Binding-site contacts:
Ligand atom C11 contacts residue PRO48 of chain 1.C at 3.9 Å (hydrophobic).
Ligand atom CL2 contacts residue TYR47 of chain 1.C at 3.2 Å.
Ligand atom C22 contacts residue TRP37 of chain 1.C at 3.8 Å (hydrophobic).
Ligand atom C02 contacts residue TRP37 of chain 1.C at 3.8 Å (hydrophobic).
Ligand atom N06 contacts residue HIS59 of chain 1.C at 2.7 Å (h-bond).
Ligand atom CL1 contacts residue ARG56 of chain 1.C at 2.8 Å.
Ligand atom C05 contacts residue HIS59 of chain 1.C at 3.4 Å.
Ligand atom C24 contacts residue TYR61 of chain 1.C at 3.8 Å (hydrophobic).
Ligand atom C19 contacts residue TRP37 of chain 1.C at 3.8 Å (hydrophobic).
Ligand atom O25 contacts residue TYR61 of chain 1.C at 3.2 Å.
Ligand atom C26 contacts residue TYR47 of chain 1.C at 3.0 Å (hydrophobic).
Ligand atom C23 contacts residue PHE40 of chain 1.C at 3.5 Å (hydrophobic).
Ligand atom C05 contacts residue TYR47 of chain 1.C at 3.5 Å (hydrophobic).
Ligand atom C04 contacts residue HIS59 of chain 1.C at 3.2 Å.
Ligand atom C22 contacts residue PHE40 of chain 1.C at 3.5 Å (hydrophobic).
Ligand atom C21 contacts residue TRP37 of chain 1.C at 3.5 Å (hydrophobic).
Ligand atom C26 contacts residue TRP37 of chain 1.C at 3.6 Å (hydrophobic).
Ligand atom O01 contacts residue TYR61 of chain 1.C at 3.8 Å.
Ligand atom C13 contacts residue ILE58 of chain 1.C at 3.6 Å (hydrophobic).
Ligand atom C13 contacts residue TYR47 of chain 1.C at 3.5 Å (hydrophobic).
Ligand atom C14 contacts residue TYR47 of chain 1.C at 3.8 Å (hydrophobic).
Ligand atom O01 contacts residue TRP37 of chain 1.C at 3.8 Å.
Ligand atom CL2 contacts residue GLN45 of chain 1.C at 3.8 Å.
Ligand atom N16 contacts residue TYR47 of chain 1.C at 3.4 Å (h-bond).
Ligand atom C03 contacts residue HIS59 of chain 1.C at 3.3 Å.
Ligand atom C04 contacts residue TYR47 of chain 1.C at 3.6 Å (hydrophobic).
Ligand atom C07 contacts residue HIS59 of chain 1.C at 3.8 Å.
Ligand atom C02 contacts residue TRP66 of chain 1.C at 3.6 Å (hydrophobic).
Ligand atom CL1 contacts residue PRO48 of chain 1.C at 3.4 Å.
Ligand atom O15 contacts residue TYR47 of chain 1.C at 2.8 Å (h-bond).
Ligand atom C02 contacts residue HIS64 of chain 1.C at 3.8 Å.
Ligand atom O01 contacts residue SER60 of chain 1.C at 3.1 Å (h-bond).
Ligand atom C03 contacts residue TRP66 of chain 1.C at 3.5 Å (hydrophobic).
Ligand atom C02 contacts residue TYR47 of chain 1.C at 3.6 Å (hydrophobic).
Ligand atom C03 contacts residue TYR47 of chain 1.C at 3.6 Å (hydrophobic).
Ligand atom C17 contacts residue TYR61 of chain 1.C at 3.5 Å (hydrophobic).
Ligand atom O01 contacts residue HIS64 of chain 1.C at 2.6 Å (h-bond).
Ligand atom C10 contacts residue PRO48 of chain 1.C at 3.8 Å (hydrophobic).
Ligand atom C11 contacts residue TYR47 of chain 1.C at 3.6 Å (hydrophobic).
Ligand atom C14 contacts residue ILE58 of chain 1.C at 3.8 Å (hydrophobic).

A small-molecule ligand and the protein it binds are described below.
Small molecule (SMILES): O=C(NCc1ccc(Cl)cc1)[C@@H]1C[C@@H](O)CN1C(=O)c1ccccc1Cl

Sequence of chain 1.C:
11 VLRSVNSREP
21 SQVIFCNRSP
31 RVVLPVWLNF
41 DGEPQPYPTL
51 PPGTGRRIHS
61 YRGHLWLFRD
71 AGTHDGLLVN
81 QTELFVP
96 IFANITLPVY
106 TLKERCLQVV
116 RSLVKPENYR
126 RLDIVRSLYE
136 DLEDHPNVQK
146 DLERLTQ